The protein below binds the small molecule below.
Small molecule (SMILES): CC(=O)N[C@H]1[C@H]([C@H](O)[C@H](O)CO)O[C@@](O[C@H]2[C@@H](O)[C@@H](CO)O[C@@H](O[C@H]3[C@H](O)[C@@H](O)[C@H](O)O[C@@H]3CO)[C@@H]2O)(C(=O)O)C[C@@H]1O

Sequence of chain 34.D:
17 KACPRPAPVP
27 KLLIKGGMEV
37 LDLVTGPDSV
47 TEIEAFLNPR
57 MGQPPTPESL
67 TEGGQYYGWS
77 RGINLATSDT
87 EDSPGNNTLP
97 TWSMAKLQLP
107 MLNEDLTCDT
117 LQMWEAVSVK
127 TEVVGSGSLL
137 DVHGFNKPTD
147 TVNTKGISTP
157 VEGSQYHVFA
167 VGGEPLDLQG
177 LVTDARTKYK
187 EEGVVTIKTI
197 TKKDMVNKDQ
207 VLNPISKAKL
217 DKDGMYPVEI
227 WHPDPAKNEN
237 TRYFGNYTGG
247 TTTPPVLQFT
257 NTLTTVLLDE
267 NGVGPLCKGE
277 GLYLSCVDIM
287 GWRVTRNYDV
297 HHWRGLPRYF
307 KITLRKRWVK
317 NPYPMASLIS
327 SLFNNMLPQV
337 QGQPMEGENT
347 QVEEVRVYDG

Sequence of chain 34.C:
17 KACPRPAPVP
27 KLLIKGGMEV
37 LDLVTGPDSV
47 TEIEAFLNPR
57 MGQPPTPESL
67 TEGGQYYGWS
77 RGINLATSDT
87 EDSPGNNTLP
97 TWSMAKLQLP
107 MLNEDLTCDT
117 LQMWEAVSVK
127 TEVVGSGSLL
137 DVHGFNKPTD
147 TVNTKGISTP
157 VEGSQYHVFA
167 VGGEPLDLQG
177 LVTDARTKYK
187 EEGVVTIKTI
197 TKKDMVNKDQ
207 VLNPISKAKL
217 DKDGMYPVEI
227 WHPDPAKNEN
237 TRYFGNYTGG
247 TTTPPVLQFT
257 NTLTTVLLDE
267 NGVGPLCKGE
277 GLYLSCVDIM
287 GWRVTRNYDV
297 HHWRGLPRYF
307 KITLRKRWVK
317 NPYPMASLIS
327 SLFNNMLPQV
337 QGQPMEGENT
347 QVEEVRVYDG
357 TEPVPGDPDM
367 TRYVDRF

Binding-site contacts:
Ligand atom C6 contacts residue TYR72 of chain 34.C at 3.9 Å (hydrophobic).
Ligand atom O10 contacts residue ASN293 of chain 34.C at 4.5 Å.
Ligand atom C3 contacts residue GLY78 of chain 34.C at 4.3 Å.
Ligand atom O4 contacts residue ASN80 of chain 34.C at 4.3 Å.
Ligand atom O4 contacts residue ILE79 of chain 34.C at 3.7 Å.
Ligand atom O1B contacts residue ARG77 of chain 34.C at 2.7 Å (salt-bridge).
Ligand atom C11 contacts residue TYR72 of chain 34.C at 4.3 Å (hydrophobic).
Ligand atom C4 contacts residue HIS298 of chain 34.C at 3.8 Å.
Ligand atom O1B contacts residue TYR72 of chain 34.C at 4.4 Å.
Ligand atom C2 contacts residue GLY78 of chain 34.C at 4.1 Å.
Ligand atom O4 contacts residue ARG289 of chain 34.C at 4.5 Å.
Ligand atom O1A contacts residue TYR72 of chain 34.C at 3.6 Å.
Ligand atom O4 contacts residue TYR72 of chain 34.C at 3.8 Å.
Ligand atom C3 contacts residue HIS298 of chain 34.C at 3.5 Å.
Ligand atom C4 contacts residue ARG77 of chain 34.C at 4.4 Å.
Ligand atom C5 contacts residue TYR72 of chain 34.C at 3.6 Å (hydrophobic).
Ligand atom C3 contacts residue GLY78 of chain 34.C at 3.9 Å.
Ligand atom C1 contacts residue GLY78 of chain 34.C at 4.2 Å.
Ligand atom O1A contacts residue ARG77 of chain 34.C at 3.0 Å (salt-bridge).
Ligand atom C4 contacts residue GLY78 of chain 34.C at 3.2 Å.
Ligand atom C3 contacts residue ARG77 of chain 34.C at 4.2 Å.
Ligand atom C2 contacts residue ARG77 of chain 34.C at 4.4 Å.
Ligand atom C6 contacts residue ASN93 of chain 34.C at 3.7 Å.
Ligand atom C11 contacts residue ASP85 of chain 34.D at 4.0 Å.
Ligand atom C4 contacts residue TYR72 of chain 34.C at 3.4 Å (hydrophobic).
Ligand atom O6 contacts residue ASN93 of chain 34.C at 3.4 Å (h-bond).
Ligand atom O9 contacts residue ARG77 of chain 34.C at 3.8 Å.
Ligand atom O1A contacts residue GLY78 of chain 34.C at 3.8 Å.
Ligand atom O3 contacts residue VAL296 of chain 34.C at 4.4 Å.
Ligand atom N5 contacts residue TYR72 of chain 34.C at 3.1 Å (h-bond).
Ligand atom O1A contacts residue HIS298 of chain 34.C at 4.3 Å.
Ligand atom C1 contacts residue TYR72 of chain 34.C at 4.3 Å (hydrophobic).
Ligand atom O10 contacts residue THR291 of chain 34.C at 4.4 Å.
Ligand atom O8 contacts residue ARG77 of chain 34.C at 3.6 Å (salt-bridge).
Ligand atom O4 contacts residue GLY78 of chain 34.C at 3.1 Å.
Ligand atom O4 contacts residue THR291 of chain 34.C at 3.3 Å.
Ligand atom O3 contacts residue GLY78 of chain 34.C at 3.4 Å.
Ligand atom C1 contacts residue ARG77 of chain 34.C at 3.3 Å.
Ligand atom O4 contacts residue HIS298 of chain 34.C at 3.2 Å (h-bond).
Ligand atom C10 contacts residue TYR72 of chain 34.C at 4.0 Å (hydrophobic).